The small molecule below binds the protein below.
Small molecule (SMILES): CC1=C(/C=C/C(C)=C/C=C/C(C)=C/C=O)C(C)(C)CCC1

Binding-site contacts:
Ligand atom C3 contacts residue MET208 of chain 1.A at 4.1 Å (hydrophobic).
Ligand atom C3 contacts residue GLU123 of chain 1.A at 3.7 Å.
Ligand atom C3 contacts residue HIS212 of chain 1.A at 3.1 Å.
Ligand atom C10 contacts residue TYR269 of chain 1.A at 4.2 Å (hydrophobic).
Ligand atom C14 contacts residue LYS297 of chain 1.A at 2.3 Å.
Ligand atom C13 contacts residue ALA118 of chain 1.A at 4.2 Å (hydrophobic).
Ligand atom C9 contacts residue THR119 of chain 1.A at 3.8 Å.
Ligand atom C20 contacts residue TYR269 of chain 1.A at 3.8 Å (hydrophobic).
Ligand atom C10 contacts residue THR119 of chain 1.A at 3.9 Å.
Ligand atom C14 contacts residue ALA118 of chain 1.A at 3.9 Å (hydrophobic).
Ligand atom C13 contacts residue LYS297 of chain 1.A at 3.5 Å.
Ligand atom C2 contacts residue PHE213 of chain 1.A at 3.6 Å (hydrophobic).
Ligand atom C15 contacts residue SER187 of chain 1.A at 3.9 Å.
Ligand atom C8 contacts residue TYR269 of chain 1.A at 4.2 Å (hydrophobic).
Ligand atom C4 contacts residue PHE213 of chain 1.A at 3.7 Å (hydrophobic).
Ligand atom C4 contacts residue HIS212 of chain 1.A at 3.8 Å.
Ligand atom C2 contacts residue MET208 of chain 1.A at 4.2 Å (hydrophobic).
Ligand atom C5 contacts residue GLU123 of chain 1.A at 4.0 Å.
Ligand atom C13 contacts residue CYS188 of chain 1.A at 3.9 Å (hydrophobic).
Ligand atom C17 contacts residue PHE209 of chain 1.A at 3.7 Å (hydrophobic).
Ligand atom C16 contacts residue MET208 of chain 1.A at 3.8 Å (hydrophobic).
Ligand atom C12 contacts residue ALA118 of chain 1.A at 3.6 Å (hydrophobic).
Ligand atom C3 contacts residue PHE213 of chain 1.A at 3.4 Å (hydrophobic).
Ligand atom C9 contacts residue TYR269 of chain 1.A at 3.8 Å (hydrophobic).
Ligand atom C19 contacts residue TYR269 of chain 1.A at 3.3 Å (hydrophobic).
Ligand atom C1 contacts residue PHE209 of chain 1.A at 4.2 Å (hydrophobic).
Ligand atom C19 contacts residue ILE190 of chain 1.A at 4.0 Å (hydrophobic).
Ligand atom C11 contacts residue TYR269 of chain 1.A at 3.8 Å (hydrophobic).
Ligand atom C20 contacts residue GLU182 of chain 1.A at 3.8 Å.
Ligand atom C18 contacts residue GLU123 of chain 1.A at 4.0 Å.
Ligand atom C19 contacts residue THR119 of chain 1.A at 4.0 Å.
Ligand atom C7 contacts residue TYR269 of chain 1.A at 4.2 Å (hydrophobic).
Ligand atom C20 contacts residue CYS188 of chain 1.A at 3.4 Å (hydrophobic).
Ligand atom C20 contacts residue SER187 of chain 1.A at 4.2 Å.
Ligand atom C15 contacts residue LYS297 of chain 1.A at 1.3 Å.
Ligand atom C4 contacts residue GLU123 of chain 1.A at 3.3 Å.
Ligand atom C19 contacts residue TYR192 of chain 1.A at 3.6 Å (hydrophobic).
Ligand atom C16 contacts residue PHE209 of chain 1.A at 3.6 Å (hydrophobic).
Ligand atom C11 contacts residue CYS188 of chain 1.A at 4.1 Å (hydrophobic).
Ligand atom C19 contacts residue GLY189 of chain 1.A at 4.1 Å.

Sequence of chain 1.A:
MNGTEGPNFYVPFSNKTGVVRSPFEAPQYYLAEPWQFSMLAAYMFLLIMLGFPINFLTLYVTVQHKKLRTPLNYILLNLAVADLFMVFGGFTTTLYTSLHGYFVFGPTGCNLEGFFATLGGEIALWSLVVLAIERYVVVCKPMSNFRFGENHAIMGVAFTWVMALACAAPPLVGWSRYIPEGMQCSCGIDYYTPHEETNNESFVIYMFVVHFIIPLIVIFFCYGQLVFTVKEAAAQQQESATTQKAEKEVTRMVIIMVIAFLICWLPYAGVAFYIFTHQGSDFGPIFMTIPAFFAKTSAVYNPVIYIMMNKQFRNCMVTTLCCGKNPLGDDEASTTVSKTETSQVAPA